Sequence of chain 1.A:
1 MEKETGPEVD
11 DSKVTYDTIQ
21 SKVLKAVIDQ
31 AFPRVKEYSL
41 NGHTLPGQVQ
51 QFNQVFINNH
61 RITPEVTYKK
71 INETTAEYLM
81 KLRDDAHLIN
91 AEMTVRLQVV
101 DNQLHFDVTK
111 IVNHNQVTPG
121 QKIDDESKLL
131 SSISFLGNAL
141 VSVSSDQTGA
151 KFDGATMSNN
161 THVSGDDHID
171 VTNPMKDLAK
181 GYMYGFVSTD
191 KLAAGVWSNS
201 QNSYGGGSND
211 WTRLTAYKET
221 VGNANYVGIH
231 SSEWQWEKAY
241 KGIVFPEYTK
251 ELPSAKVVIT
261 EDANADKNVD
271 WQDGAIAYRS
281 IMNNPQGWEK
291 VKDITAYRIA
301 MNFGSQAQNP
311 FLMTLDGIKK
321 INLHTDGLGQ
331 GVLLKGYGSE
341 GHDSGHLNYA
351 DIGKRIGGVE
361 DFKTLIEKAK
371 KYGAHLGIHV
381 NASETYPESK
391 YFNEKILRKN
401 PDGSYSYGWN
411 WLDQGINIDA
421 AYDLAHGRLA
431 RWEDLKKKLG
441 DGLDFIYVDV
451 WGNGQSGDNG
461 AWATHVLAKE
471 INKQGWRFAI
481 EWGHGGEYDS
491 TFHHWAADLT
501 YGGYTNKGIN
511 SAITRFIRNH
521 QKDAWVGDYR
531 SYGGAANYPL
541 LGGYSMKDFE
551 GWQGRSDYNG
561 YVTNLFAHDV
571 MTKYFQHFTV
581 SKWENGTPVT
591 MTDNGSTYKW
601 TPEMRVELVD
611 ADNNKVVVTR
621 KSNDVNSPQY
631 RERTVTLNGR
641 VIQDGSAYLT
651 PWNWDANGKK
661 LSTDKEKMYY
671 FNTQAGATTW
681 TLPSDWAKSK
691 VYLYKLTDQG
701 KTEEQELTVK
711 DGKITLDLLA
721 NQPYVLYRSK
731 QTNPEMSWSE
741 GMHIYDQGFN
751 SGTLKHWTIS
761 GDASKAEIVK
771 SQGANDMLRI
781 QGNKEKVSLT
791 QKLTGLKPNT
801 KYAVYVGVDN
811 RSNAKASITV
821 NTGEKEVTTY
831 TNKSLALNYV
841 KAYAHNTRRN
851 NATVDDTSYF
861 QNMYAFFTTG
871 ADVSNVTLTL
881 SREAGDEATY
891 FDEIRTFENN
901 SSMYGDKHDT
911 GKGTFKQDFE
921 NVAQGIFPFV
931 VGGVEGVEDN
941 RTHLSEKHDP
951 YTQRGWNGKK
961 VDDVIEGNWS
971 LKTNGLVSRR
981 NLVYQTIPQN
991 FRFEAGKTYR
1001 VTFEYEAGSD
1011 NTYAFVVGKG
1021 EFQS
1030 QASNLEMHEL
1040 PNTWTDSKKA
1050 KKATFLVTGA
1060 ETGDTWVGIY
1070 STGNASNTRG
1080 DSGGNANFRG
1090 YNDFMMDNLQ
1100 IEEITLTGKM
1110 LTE

This protein binds this small molecule.
Small molecule (SMILES): CC(=O)N[C@H]1/C(=N/OC(=O)Nc2ccccc2)O[C@H](CO)[C@H](O)[C@@H]1O

Binding-site contacts:
Ligand atom OAK contacts residue GAL1 of chain 1.EA at 3.5 Å (h-bond).
Ligand atom OAQ contacts residue TRP482 of chain 1.A at 4.0 Å.
Ligand atom CAG contacts residue GAL1 of chain 1.EA at 3.6 Å.
Ligand atom OAR contacts residue TRP482 of chain 1.A at 3.5 Å.
Ligand atom OAM contacts residue GLU384 of chain 1.A at 2.6 Å (salt-bridge).
Ligand atom OAK contacts residue ASP449 of chain 1.A at 3.3 Å (salt-bridge).
Ligand atom OAK contacts residue HIS342 of chain 1.A at 3.1 Å.
Ligand atom CAG contacts residue GLU481 of chain 1.A at 3.7 Å.
Ligand atom CAD contacts residue GAL1 of chain 1.EA at 3.1 Å.
Ligand atom OAL contacts residue ASP449 of chain 1.A at 3.4 Å (salt-bridge).
Ligand atom OAM contacts residue TRP409 of chain 1.A at 3.5 Å.
Ligand atom OAR contacts residue ASN453 of chain 1.A at 3.3 Å (h-bond).
Ligand atom OAQ contacts residue GLU481 of chain 1.A at 3.0 Å (salt-bridge).
Ligand atom OAJ contacts residue TRP552 of chain 1.A at 3.9 Å.
Ligand atom OAM contacts residue VAL450 of chain 1.A at 3.7 Å.
Ligand atom OAJ contacts residue HIS342 of chain 1.A at 3.5 Å (h-bond).
Ligand atom OAL contacts residue VAL450 of chain 1.A at 3.5 Å.
Ligand atom OAQ contacts residue VAL450 of chain 1.A at 3.5 Å.
Ligand atom NAY contacts residue GLU481 of chain 1.A at 2.8 Å (salt-bridge).
Ligand atom OAJ contacts residue GAL1 of chain 1.EA at 1.4 Å.
Ligand atom CAC contacts residue GAL1 of chain 1.EA at 2.4 Å.
Ligand atom NAI contacts residue GLU481 of chain 1.A at 3.6 Å (salt-bridge).
Ligand atom CAA contacts residue ASP449 of chain 1.A at 3.1 Å.
Ligand atom CAA contacts residue GLU481 of chain 1.A at 3.8 Å.
Ligand atom CAE contacts residue TRP409 of chain 1.A at 3.6 Å (hydrophobic).
Ligand atom OAK contacts residue ASP343 of chain 1.A at 2.6 Å (salt-bridge).
Ligand atom CAF contacts residue TRP409 of chain 1.A at 3.6 Å (hydrophobic).
Ligand atom NAY contacts residue ASP449 of chain 1.A at 3.6 Å (salt-bridge).
Ligand atom CAB contacts residue ASP449 of chain 1.A at 3.3 Å.
Ligand atom OAN contacts residue GAL1 of chain 1.EA at 3.8 Å.
Ligand atom OAN contacts residue GLN553 of chain 1.A at 3.8 Å.
Ligand atom CAP contacts residue TRP482 of chain 1.A at 3.7 Å (hydrophobic).
Ligand atom CAF contacts residue ASP343 of chain 1.A at 3.9 Å.
Ligand atom CAD contacts residue ASP343 of chain 1.A at 3.2 Å.
Ligand atom NAO contacts residue TRP482 of chain 1.A at 3.9 Å.
Ligand atom CAF contacts residue GLU384 of chain 1.A at 3.2 Å.
Ligand atom CAB contacts residue GAL1 of chain 1.EA at 3.7 Å.
Ligand atom CAD contacts residue TRP409 of chain 1.A at 3.7 Å (hydrophobic).
Ligand atom CAH contacts residue GAL1 of chain 1.EA at 3.9 Å.
Ligand atom CAT contacts residue TRP495 of chain 1.A at 3.9 Å (hydrophobic).